This small molecule binds to this protein.
Small molecule (SMILES): CC(=O)N[C@H]1[C@H](O[C@H]2[C@H](O)[C@@H](NC(C)=O)CO[C@@H]2CO)O[C@H](CO)[C@@H](O)[C@@H]1O

Sequence of chain 1.B:
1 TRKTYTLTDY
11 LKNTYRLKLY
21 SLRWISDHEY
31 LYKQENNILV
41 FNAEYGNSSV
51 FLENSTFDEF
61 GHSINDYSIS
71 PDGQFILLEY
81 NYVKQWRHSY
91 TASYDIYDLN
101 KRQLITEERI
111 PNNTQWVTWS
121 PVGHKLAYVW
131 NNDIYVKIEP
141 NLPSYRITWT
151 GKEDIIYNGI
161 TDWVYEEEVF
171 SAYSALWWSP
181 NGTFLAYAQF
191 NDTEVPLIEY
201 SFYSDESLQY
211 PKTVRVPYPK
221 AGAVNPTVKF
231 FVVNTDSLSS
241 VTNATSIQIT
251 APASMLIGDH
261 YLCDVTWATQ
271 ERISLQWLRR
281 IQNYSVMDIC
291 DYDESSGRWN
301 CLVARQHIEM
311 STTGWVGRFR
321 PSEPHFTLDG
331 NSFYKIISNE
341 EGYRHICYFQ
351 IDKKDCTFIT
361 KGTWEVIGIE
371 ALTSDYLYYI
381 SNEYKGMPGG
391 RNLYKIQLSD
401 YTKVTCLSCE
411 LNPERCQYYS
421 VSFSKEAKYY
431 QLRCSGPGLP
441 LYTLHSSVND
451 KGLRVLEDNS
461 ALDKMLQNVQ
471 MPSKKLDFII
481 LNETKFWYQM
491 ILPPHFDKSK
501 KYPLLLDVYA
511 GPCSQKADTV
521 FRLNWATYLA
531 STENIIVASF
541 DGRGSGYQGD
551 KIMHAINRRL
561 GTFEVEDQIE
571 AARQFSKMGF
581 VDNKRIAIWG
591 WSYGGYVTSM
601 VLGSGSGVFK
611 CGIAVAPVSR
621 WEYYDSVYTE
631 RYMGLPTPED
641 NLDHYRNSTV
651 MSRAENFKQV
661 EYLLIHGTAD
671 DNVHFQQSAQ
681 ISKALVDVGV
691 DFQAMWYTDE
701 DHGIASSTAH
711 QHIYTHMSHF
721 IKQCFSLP

Binding-site contacts:
Ligand atom C8 contacts residue SER48 of chain 1.B at 4.2 Å.
Ligand atom C7 contacts residue VAL40 of chain 1.B at 4.3 Å (hydrophobic).
Ligand atom C4 contacts residue ASN47 of chain 1.B at 4.3 Å.
Ligand atom C8 contacts residue PHE41 of chain 1.B at 4.4 Å (hydrophobic).
Ligand atom N2 contacts residue GLU29 of chain 1.B at 4.3 Å.
Ligand atom C7 contacts residue GLU29 of chain 1.B at 4.5 Å.
Ligand atom C8 contacts residue ASN42 of chain 1.B at 4.2 Å.
Ligand atom C7 contacts residue SER49 of chain 1.B at 3.6 Å.
Ligand atom O5 contacts residue ASN47 of chain 1.B at 2.3 Å (h-bond).
Ligand atom C7 contacts residue ASN47 of chain 1.B at 3.6 Å.
Ligand atom C5 contacts residue ASN47 of chain 1.B at 3.6 Å.
Ligand atom C3 contacts residue ASN47 of chain 1.B at 3.9 Å.
Ligand atom C8 contacts residue VAL40 of chain 1.B at 3.1 Å (hydrophobic).
Ligand atom C2 contacts residue ASN47 of chain 1.B at 2.5 Å.
Ligand atom O7 contacts residue ASN47 of chain 1.B at 3.7 Å.
Ligand atom C8 contacts residue GLU29 of chain 1.B at 3.5 Å.
Ligand atom N2 contacts residue ASN47 of chain 1.B at 3.1 Å (h-bond).
Ligand atom C8 contacts residue ASN47 of chain 1.B at 4.0 Å.
Ligand atom C8 contacts residue SER49 of chain 1.B at 4.0 Å.
Ligand atom O7 contacts residue SER49 of chain 1.B at 2.7 Å (h-bond).
Ligand atom N2 contacts residue ASN42 of chain 1.B at 4.1 Å.
Ligand atom C1 contacts residue ASN42 of chain 1.B at 4.3 Å.
Ligand atom C7 contacts residue SER48 of chain 1.B at 4.1 Å.
Ligand atom C1 contacts residue ASN47 of chain 1.B at 1.5 Å.
Ligand atom O7 contacts residue SER48 of chain 1.B at 3.4 Å.